The protein below binds the small molecule below.
Small molecule (SMILES): CC(=O)N[C@H]1[C@H](O[C@H]2[C@H](O)[C@@H](NC(C)=O)CO[C@@H]2CO)O[C@H](CO)[C@@H](O)[C@@H]1O

Binding-site contacts:
Ligand atom O5 contacts residue ASN801 of chain 1.C at 2.4 Å (h-bond).
Ligand atom O7 contacts residue ASN801 of chain 1.C at 4.1 Å.
Ligand atom O5 contacts residue SER803 of chain 1.C at 3.0 Å (h-bond).
Ligand atom O6 contacts residue GLN804 of chain 1.C at 3.0 Å (h-bond).
Ligand atom C2 contacts residue ASN801 of chain 1.C at 2.4 Å.
Ligand atom C1 contacts residue ASN801 of chain 1.C at 1.4 Å.
Ligand atom N2 contacts residue ASN801 of chain 1.C at 2.9 Å (h-bond).
Ligand atom C4 contacts residue ASN801 of chain 1.C at 4.1 Å.
Ligand atom C6 contacts residue GLN804 of chain 1.C at 3.9 Å.
Ligand atom C1 contacts residue SER803 of chain 1.C at 3.7 Å.
Ligand atom C8 contacts residue ASN801 of chain 1.C at 3.6 Å.
Ligand atom C5 contacts residue ASN801 of chain 1.C at 3.6 Å.
Ligand atom C3 contacts residue ASN801 of chain 1.C at 3.8 Å.
Ligand atom C7 contacts residue ASN801 of chain 1.C at 3.5 Å.
Ligand atom C6 contacts residue SER803 of chain 1.C at 4.1 Å.
Ligand atom C5 contacts residue SER803 of chain 1.C at 4.1 Å.
Ligand atom O7 contacts residue ASN928 of chain 1.C at 4.1 Å.

Sequence of chain 1.C:
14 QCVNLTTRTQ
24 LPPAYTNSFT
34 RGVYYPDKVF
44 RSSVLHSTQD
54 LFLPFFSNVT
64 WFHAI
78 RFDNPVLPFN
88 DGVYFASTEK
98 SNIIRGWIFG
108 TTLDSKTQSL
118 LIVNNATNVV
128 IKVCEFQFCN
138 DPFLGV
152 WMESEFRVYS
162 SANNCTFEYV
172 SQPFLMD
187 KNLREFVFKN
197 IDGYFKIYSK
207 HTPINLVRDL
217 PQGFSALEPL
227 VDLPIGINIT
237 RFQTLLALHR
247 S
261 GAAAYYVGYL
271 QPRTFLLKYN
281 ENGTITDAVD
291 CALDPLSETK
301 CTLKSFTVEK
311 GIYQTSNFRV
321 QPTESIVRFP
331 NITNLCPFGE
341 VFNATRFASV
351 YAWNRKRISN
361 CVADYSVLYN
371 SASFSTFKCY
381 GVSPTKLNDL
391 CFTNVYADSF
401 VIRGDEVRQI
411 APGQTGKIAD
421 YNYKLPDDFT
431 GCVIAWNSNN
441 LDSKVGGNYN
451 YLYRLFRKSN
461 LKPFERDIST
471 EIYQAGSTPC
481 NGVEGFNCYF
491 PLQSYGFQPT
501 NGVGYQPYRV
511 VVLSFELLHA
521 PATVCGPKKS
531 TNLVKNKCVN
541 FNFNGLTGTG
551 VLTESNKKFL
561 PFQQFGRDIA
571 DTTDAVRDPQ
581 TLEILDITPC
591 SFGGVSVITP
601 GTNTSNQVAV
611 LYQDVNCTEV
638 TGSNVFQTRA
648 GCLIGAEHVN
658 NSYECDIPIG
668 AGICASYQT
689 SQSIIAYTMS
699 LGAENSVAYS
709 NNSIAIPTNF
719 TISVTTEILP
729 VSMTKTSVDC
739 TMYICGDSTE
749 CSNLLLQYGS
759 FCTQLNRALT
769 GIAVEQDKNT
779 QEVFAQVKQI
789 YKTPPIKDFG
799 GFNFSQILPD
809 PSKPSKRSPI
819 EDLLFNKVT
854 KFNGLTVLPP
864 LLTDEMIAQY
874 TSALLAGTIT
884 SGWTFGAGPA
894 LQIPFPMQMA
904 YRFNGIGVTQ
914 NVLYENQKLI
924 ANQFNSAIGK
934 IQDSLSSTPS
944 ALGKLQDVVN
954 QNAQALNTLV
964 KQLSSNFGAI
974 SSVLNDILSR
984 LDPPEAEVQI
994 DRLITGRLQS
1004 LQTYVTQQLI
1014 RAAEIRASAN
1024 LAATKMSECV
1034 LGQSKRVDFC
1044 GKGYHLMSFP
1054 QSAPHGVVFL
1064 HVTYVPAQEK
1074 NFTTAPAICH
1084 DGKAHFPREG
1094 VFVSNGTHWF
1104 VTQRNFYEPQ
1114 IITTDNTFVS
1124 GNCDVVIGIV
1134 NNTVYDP